Sequence of chain 1.B:
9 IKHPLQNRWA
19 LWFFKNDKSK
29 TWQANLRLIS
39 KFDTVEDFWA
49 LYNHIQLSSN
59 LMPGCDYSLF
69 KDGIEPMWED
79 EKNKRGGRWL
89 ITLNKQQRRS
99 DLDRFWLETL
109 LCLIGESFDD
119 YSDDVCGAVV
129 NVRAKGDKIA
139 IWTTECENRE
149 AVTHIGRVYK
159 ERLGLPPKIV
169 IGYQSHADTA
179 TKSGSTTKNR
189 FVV

A small-molecule ligand and the protein it binds are described below.
Small molecule (SMILES): C[n+]1cn([C@@H]2O[C@H](CO[P](=O)(O)O[P](=O)(O)OP(=O)(O)O)[C@@H](O)[C@H]2O)c2nc(N)[nH]c(=O)c21

Binding-site contacts:
Ligand atom C2 contacts residue GLU77 of chain 1.B at 3.4 Å.
Ligand atom C8 contacts residue TRP76 of chain 1.B at 3.8 Å (hydrophobic).
Ligand atom O1A contacts residue ARG131 of chain 1.B at 2.7 Å (salt-bridge).
Ligand atom C4 contacts residue TRP30 of chain 1.B at 3.4 Å (hydrophobic).
Ligand atom PA contacts residue ARG131 of chain 1.B at 4.0 Å.
Ligand atom N1 contacts residue TRP30 of chain 1.B at 3.6 Å.
Ligand atom PB contacts residue LYS136 of chain 1.B at 3.5 Å.
Ligand atom C2 contacts residue TRP76 of chain 1.B at 3.8 Å (hydrophobic).
Ligand atom N9 contacts residue TRP76 of chain 1.B at 3.8 Å.
Ligand atom O2C contacts residue LYS136 of chain 1.B at 3.0 Å (salt-bridge).
Ligand atom CM7 contacts residue TRP30 of chain 1.B at 3.7 Å (hydrophobic).
Ligand atom C6 contacts residue TRP76 of chain 1.B at 3.4 Å (hydrophobic).
Ligand atom N2 contacts residue GLU77 of chain 1.B at 2.6 Å (salt-bridge).
Ligand atom O1B contacts residue ARG131 of chain 1.B at 2.7 Å (salt-bridge).
Ligand atom O6 contacts residue GLU77 of chain 1.B at 3.6 Å.
Ligand atom C2' contacts residue TRP76 of chain 1.B at 3.8 Å (hydrophobic).
Ligand atom O6 contacts residue TRP30 of chain 1.B at 3.6 Å.
Ligand atom N1 contacts residue TRP76 of chain 1.B at 3.5 Å.
Ligand atom C6 contacts residue GLU77 of chain 1.B at 3.6 Å.
Ligand atom CM7 contacts residue TRP76 of chain 1.B at 3.7 Å (hydrophobic).
Ligand atom N3 contacts residue TRP76 of chain 1.B at 3.8 Å.
Ligand atom O4' contacts residue TRP30 of chain 1.B at 3.2 Å.
Ligand atom O6 contacts residue TRP76 of chain 1.B at 2.8 Å (h-bond).
Ligand atom C2 contacts residue TRP30 of chain 1.B at 3.6 Å (hydrophobic).
Ligand atom O6 contacts residue MET75 of chain 1.B at 3.1 Å.
Ligand atom C6 contacts residue TRP30 of chain 1.B at 3.5 Å (hydrophobic).
Ligand atom C8 contacts residue TRP30 of chain 1.B at 3.4 Å (hydrophobic).
Ligand atom O2B contacts residue LYS136 of chain 1.B at 2.6 Å (salt-bridge).
Ligand atom C5 contacts residue TRP76 of chain 1.B at 3.6 Å (hydrophobic).
Ligand atom N7 contacts residue TRP30 of chain 1.B at 3.5 Å.
Ligand atom N3 contacts residue TRP30 of chain 1.B at 3.6 Å.
Ligand atom O2B contacts residue ARG131 of chain 1.B at 3.5 Å (salt-bridge).
Ligand atom N7 contacts residue TRP76 of chain 1.B at 3.5 Å.
Ligand atom N1 contacts residue GLU77 of chain 1.B at 2.7 Å (salt-bridge).
Ligand atom C5 contacts residue TRP30 of chain 1.B at 3.5 Å (hydrophobic).
Ligand atom C4 contacts residue TRP76 of chain 1.B at 3.7 Å (hydrophobic).
Ligand atom PB contacts residue ARG131 of chain 1.B at 3.6 Å.
Ligand atom N9 contacts residue TRP30 of chain 1.B at 3.4 Å (h-bond).
Ligand atom O3A contacts residue LYS136 of chain 1.B at 3.4 Å (salt-bridge).
Ligand atom C1' contacts residue TRP30 of chain 1.B at 3.4 Å (hydrophobic).